Sequence of chain 1.B:
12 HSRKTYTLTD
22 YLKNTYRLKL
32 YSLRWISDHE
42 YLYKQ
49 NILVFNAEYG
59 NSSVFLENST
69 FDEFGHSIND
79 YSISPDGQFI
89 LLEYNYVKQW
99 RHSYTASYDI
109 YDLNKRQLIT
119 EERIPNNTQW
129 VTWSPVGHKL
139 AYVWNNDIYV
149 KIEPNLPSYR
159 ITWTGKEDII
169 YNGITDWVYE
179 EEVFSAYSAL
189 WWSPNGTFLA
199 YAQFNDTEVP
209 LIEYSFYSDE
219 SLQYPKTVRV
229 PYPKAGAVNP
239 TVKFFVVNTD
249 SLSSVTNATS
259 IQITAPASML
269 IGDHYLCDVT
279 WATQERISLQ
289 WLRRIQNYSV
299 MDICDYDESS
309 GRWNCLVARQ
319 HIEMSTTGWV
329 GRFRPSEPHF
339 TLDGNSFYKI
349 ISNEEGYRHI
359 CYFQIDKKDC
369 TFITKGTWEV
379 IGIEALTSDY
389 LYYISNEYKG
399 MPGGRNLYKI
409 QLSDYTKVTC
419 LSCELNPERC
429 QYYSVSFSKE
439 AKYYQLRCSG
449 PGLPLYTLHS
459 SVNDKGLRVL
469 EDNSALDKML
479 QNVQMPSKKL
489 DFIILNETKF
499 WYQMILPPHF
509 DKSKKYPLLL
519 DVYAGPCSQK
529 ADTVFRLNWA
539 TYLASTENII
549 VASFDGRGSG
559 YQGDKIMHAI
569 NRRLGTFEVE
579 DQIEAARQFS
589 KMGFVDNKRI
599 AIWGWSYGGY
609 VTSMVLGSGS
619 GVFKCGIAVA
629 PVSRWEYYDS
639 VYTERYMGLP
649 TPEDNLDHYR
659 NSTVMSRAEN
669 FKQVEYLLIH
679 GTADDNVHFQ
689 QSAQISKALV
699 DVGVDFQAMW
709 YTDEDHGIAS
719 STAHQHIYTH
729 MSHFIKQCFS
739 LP

The protein below binds the small molecule below.
Small molecule (SMILES): CC(=O)N[C@@H]1[C@@H](O)[C@H](O)[C@@H](CO)O[C@H]1O

Binding-site contacts:
Ligand atom N2 contacts residue ASN59 of chain 1.B at 3.1 Å (h-bond).
Ligand atom C3 contacts residue ASN59 of chain 1.B at 3.8 Å.
Ligand atom C4 contacts residue ASN59 of chain 1.B at 4.1 Å.
Ligand atom O7 contacts residue SER61 of chain 1.B at 3.4 Å (h-bond).
Ligand atom C2 contacts residue ASN59 of chain 1.B at 2.4 Å.
Ligand atom C7 contacts residue SER61 of chain 1.B at 4.2 Å.
Ligand atom C7 contacts residue ASN59 of chain 1.B at 3.9 Å.
Ligand atom O7 contacts residue ASN59 of chain 1.B at 3.9 Å.
Ligand atom C1 contacts residue ASN59 of chain 1.B at 1.4 Å.
Ligand atom C8 contacts residue SER61 of chain 1.B at 4.4 Å.
Ligand atom C5 contacts residue ASN59 of chain 1.B at 3.6 Å.
Ligand atom O5 contacts residue ASN59 of chain 1.B at 2.4 Å (h-bond).